Sequence of chain 1.B:
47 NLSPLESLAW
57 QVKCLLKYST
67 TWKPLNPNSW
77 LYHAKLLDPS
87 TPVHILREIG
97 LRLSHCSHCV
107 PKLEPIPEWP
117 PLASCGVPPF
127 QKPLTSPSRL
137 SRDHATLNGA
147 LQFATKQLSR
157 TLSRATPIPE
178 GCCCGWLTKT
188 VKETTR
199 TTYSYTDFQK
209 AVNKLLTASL

A small-molecule ligand and the protein it binds are described below.
Small molecule (SMILES): COC(=O)C[C@@H]1N=C(c2ccc(-c3ccc(C(=O)NCc4ccc(S(=O)(=O)Nc5ccc(C)c6c(C#N)c[nH]c56)cc4)cc3)cc2)c2c(sc(C)c2C)-n2c(C)nnc21

Binding-site contacts:
Ligand atom C50 contacts residue VAL47 of chain 1.C at 3.7 Å (hydrophobic).
Ligand atom N31 contacts residue ASN393 of chain 1.C at 3.0 Å (h-bond).
Ligand atom C38 contacts residue LEU345 of chain 1.C at 3.6 Å (hydrophobic).
Ligand atom C15 contacts residue MET402 of chain 1.C at 3.8 Å (hydrophobic).
Ligand atom N32 contacts residue ASN393 of chain 1.C at 3.4 Å (h-bond).
Ligand atom C04 contacts residue GLU398 of chain 1.C at 3.1 Å.
Ligand atom C34 contacts residue VAL340 of chain 1.C at 3.8 Å (hydrophobic).
Ligand atom C26 contacts residue ASN393 of chain 1.C at 3.7 Å.
Ligand atom C16 contacts residue MET402 of chain 1.C at 3.5 Å (hydrophobic).
Ligand atom C55 contacts residue ASN100 of chain 1.C at 3.3 Å.
Ligand atom C41 contacts residue LEU345 of chain 1.C at 3.7 Å (hydrophobic).
Ligand atom C14 contacts residue GLU398 of chain 1.C at 3.7 Å.
Ligand atom O29 contacts residue ASN393 of chain 1.C at 2.9 Å (h-bond).
Ligand atom C49 contacts residue PRO42 of chain 1.C at 3.6 Å (hydrophobic).
Ligand atom C06 contacts residue GLU398 of chain 1.C at 3.6 Å.
Ligand atom C03 contacts residue GLU398 of chain 1.C at 3.6 Å.
Ligand atom N58 contacts residue CYS96 of chain 1.C at 3.3 Å.
Ligand atom C05 contacts residue GLU398 of chain 1.C at 3.0 Å.
Ligand atom S42 contacts residue VAL340 of chain 1.C at 3.8 Å.
Ligand atom C07 contacts residue GLU398 of chain 1.C at 3.5 Å.
Ligand atom C40 contacts residue LEU345 of chain 1.C at 3.4 Å (hydrophobic).
Ligand atom S42 contacts residue LEU345 of chain 1.C at 3.8 Å.
Ligand atom C08 contacts residue GLU398 of chain 1.C at 3.3 Å.
Ligand atom C51 contacts residue VAL47 of chain 1.C at 3.2 Å (hydrophobic).
Ligand atom O45 contacts residue TRP41 of chain 1.C at 3.7 Å.
Ligand atom C14 contacts residue TYR64 of chain 1.B at 3.8 Å (hydrophobic).
Ligand atom C41 contacts residue TRP183 of chain 1.B at 3.3 Å (hydrophobic).
Ligand atom N10 contacts residue GLU398 of chain 1.C at 3.4 Å.
Ligand atom C13 contacts residue GLU398 of chain 1.C at 3.4 Å.
Ligand atom C28 contacts residue TYR64 of chain 1.B at 3.7 Å (hydrophobic).
Ligand atom S42 contacts residue PRO335 of chain 1.C at 3.6 Å (h-bond).
Ligand atom O01 contacts residue GLU398 of chain 1.C at 3.1 Å (salt-bridge).
Ligand atom O29 contacts residue HIS397 of chain 1.C at 3.4 Å (h-bond).
Ligand atom C34 contacts residue PHE336 of chain 1.C at 3.6 Å (hydrophobic).
Ligand atom C07 contacts residue TRP41 of chain 1.C at 3.5 Å (hydrophobic).
Ligand atom C06 contacts residue TRP41 of chain 1.C at 3.5 Å (hydrophobic).
Ligand atom C25 contacts residue LEU347 of chain 1.C at 3.4 Å (hydrophobic).
Ligand atom C39 contacts residue LEU61 of chain 1.B at 3.7 Å (hydrophobic).
Ligand atom C12 contacts residue CYS60 of chain 1.B at 3.7 Å (hydrophobic).
Ligand atom C13 contacts residue CYS60 of chain 1.B at 3.7 Å (hydrophobic).

Sequence of chain 1.C:
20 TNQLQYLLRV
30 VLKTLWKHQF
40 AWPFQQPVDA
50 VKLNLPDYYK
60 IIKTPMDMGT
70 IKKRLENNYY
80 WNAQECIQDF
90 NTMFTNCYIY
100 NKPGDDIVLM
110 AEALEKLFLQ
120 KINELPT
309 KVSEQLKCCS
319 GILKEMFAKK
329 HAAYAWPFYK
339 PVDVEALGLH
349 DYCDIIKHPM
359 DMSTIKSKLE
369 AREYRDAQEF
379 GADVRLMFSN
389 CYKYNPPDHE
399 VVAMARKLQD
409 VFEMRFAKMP